Binding-site contacts:
Ligand atom O7 contacts residue ASN67 of chain 25.C at 4.1 Å.
Ligand atom O6 contacts residue ASN67 of chain 25.C at 4.0 Å.
Ligand atom C8 contacts residue PHE90 of chain 25.C at 3.7 Å (hydrophobic).
Ligand atom C5 contacts residue ASN67 of chain 25.C at 3.7 Å.
Ligand atom C1 contacts residue ASN67 of chain 25.C at 1.4 Å.
Ligand atom O4 contacts residue GLN65 of chain 25.I at 3.6 Å.
Ligand atom C4 contacts residue ASP66 of chain 25.I at 4.0 Å.
Ligand atom C7 contacts residue ASN67 of chain 25.C at 3.7 Å.
Ligand atom O6 contacts residue TYR60 of chain 25.I at 4.2 Å.
Ligand atom O6 contacts residue GLN65 of chain 25.I at 2.5 Å (h-bond).
Ligand atom C7 contacts residue PHE90 of chain 25.C at 4.4 Å (hydrophobic).
Ligand atom O4 contacts residue ASP66 of chain 25.I at 2.7 Å (salt-bridge).
Ligand atom O5 contacts residue GLN65 of chain 25.I at 3.7 Å.
Ligand atom C4 contacts residue GLN65 of chain 25.I at 3.3 Å.
Ligand atom C3 contacts residue ASN67 of chain 25.C at 3.8 Å.
Ligand atom C4 contacts residue ASN67 of chain 25.C at 4.3 Å.
Ligand atom N2 contacts residue ASN67 of chain 25.C at 2.9 Å (h-bond).
Ligand atom C2 contacts residue GLN65 of chain 25.I at 4.4 Å.
Ligand atom O5 contacts residue ASN67 of chain 25.C at 2.4 Å (h-bond).
Ligand atom C2 contacts residue ASN67 of chain 25.C at 2.4 Å.
Ligand atom C5 contacts residue GLN65 of chain 25.I at 3.7 Å.
Ligand atom C3 contacts residue GLN65 of chain 25.I at 4.0 Å.
Ligand atom C6 contacts residue GLN65 of chain 25.I at 3.5 Å.
Ligand atom O3 contacts residue GLN65 of chain 25.I at 3.6 Å.

The small molecule below binds the protein below.
Small molecule (SMILES): CC(=O)N[C@@H]1[C@@H](O)[C@H](O)[C@@H](CO)O[C@H]1O

Sequence of chain 25.C:
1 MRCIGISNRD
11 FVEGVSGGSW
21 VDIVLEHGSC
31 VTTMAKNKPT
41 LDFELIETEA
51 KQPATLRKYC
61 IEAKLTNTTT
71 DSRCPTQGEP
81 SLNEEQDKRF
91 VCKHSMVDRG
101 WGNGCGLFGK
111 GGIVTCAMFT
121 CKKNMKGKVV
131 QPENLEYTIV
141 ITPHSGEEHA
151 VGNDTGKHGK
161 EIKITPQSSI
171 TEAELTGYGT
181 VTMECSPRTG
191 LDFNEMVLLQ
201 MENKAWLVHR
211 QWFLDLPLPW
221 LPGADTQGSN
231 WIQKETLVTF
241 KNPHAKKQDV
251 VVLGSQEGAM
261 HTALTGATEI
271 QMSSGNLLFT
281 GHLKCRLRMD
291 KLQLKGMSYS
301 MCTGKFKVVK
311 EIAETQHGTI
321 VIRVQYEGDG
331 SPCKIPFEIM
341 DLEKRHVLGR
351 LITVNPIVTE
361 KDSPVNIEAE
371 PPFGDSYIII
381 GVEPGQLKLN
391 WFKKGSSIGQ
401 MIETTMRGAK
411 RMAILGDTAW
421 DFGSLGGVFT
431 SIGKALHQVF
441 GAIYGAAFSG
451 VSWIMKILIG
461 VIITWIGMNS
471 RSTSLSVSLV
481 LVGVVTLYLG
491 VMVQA

Sequence of chain 25.I:
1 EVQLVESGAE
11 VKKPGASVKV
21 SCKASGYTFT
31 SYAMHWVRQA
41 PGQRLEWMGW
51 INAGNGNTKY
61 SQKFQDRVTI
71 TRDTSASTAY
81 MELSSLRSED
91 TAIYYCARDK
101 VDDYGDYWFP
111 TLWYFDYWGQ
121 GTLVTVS